Sequence of chain 2.A:
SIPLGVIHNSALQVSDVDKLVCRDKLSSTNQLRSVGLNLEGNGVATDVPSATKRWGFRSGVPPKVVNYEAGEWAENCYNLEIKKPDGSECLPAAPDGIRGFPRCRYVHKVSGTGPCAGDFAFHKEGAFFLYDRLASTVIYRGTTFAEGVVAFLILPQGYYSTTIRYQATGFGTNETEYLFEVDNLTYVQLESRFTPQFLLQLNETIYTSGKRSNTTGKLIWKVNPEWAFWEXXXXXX

A protein and the small-molecule ligand that binds it are described below.
Small molecule (SMILES): CC(=O)N[C@@H]1[C@@H](O)[C@H](O)[C@@H](CO)O[C@H]1O

Binding-site contacts:
Ligand atom C2 contacts residue ASN230 of chain 2.A at 2.5 Å.
Ligand atom O7 contacts residue LEU227 of chain 2.A at 3.6 Å.
Ligand atom C7 contacts residue ASN230 of chain 2.A at 3.5 Å.
Ligand atom C6 contacts residue TYR234 of chain 2.A at 3.6 Å (hydrophobic).
Ligand atom O5 contacts residue ASN230 of chain 2.A at 2.4 Å (h-bond).
Ligand atom C3 contacts residue ASN230 of chain 2.A at 3.8 Å.
Ligand atom C4 contacts residue ASN230 of chain 2.A at 4.2 Å.
Ligand atom C5 contacts residue ASN230 of chain 2.A at 3.7 Å.
Ligand atom O7 contacts residue ASN230 of chain 2.A at 3.8 Å.
Ligand atom O5 contacts residue GLU231 of chain 2.A at 4.3 Å.
Ligand atom C8 contacts residue LEU227 of chain 2.A at 4.0 Å (hydrophobic).
Ligand atom C1 contacts residue TYR234 of chain 2.A at 3.6 Å (hydrophobic).
Ligand atom N2 contacts residue ASN230 of chain 2.A at 2.9 Å (h-bond).
Ligand atom C5 contacts residue TYR234 of chain 2.A at 3.5 Å (hydrophobic).
Ligand atom C1 contacts residue ASN230 of chain 2.A at 1.4 Å.
Ligand atom O5 contacts residue TYR234 of chain 2.A at 3.3 Å.
Ligand atom C7 contacts residue LEU227 of chain 2.A at 4.1 Å (hydrophobic).
Ligand atom C8 contacts residue THR190 of chain 2.A at 3.6 Å.